Sequence of chain 1.E:
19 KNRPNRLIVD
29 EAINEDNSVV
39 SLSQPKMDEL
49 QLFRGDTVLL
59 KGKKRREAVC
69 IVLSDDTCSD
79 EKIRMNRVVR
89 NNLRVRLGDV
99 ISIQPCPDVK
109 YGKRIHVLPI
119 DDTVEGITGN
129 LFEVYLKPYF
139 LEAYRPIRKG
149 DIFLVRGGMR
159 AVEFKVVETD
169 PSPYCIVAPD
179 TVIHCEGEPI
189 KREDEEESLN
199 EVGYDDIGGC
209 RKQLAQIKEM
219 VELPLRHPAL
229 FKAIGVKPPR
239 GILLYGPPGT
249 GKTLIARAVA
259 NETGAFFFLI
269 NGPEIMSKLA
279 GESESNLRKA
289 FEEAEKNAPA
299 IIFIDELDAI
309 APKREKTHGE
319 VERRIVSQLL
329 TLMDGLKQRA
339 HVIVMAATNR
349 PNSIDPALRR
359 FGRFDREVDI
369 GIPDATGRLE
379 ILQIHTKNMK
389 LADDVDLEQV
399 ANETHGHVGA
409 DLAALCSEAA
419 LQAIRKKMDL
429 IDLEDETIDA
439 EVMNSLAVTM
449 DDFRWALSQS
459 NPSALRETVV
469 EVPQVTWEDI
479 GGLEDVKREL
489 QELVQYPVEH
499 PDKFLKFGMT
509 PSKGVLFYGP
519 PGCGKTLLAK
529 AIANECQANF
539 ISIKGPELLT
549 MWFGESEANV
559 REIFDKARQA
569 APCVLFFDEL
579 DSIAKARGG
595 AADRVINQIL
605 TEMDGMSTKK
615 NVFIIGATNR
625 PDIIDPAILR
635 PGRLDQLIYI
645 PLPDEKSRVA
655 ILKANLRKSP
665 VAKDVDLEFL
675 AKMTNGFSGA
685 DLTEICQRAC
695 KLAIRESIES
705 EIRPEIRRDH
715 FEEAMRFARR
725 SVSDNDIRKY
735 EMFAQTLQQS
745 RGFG

Sequence of chain 1.D:
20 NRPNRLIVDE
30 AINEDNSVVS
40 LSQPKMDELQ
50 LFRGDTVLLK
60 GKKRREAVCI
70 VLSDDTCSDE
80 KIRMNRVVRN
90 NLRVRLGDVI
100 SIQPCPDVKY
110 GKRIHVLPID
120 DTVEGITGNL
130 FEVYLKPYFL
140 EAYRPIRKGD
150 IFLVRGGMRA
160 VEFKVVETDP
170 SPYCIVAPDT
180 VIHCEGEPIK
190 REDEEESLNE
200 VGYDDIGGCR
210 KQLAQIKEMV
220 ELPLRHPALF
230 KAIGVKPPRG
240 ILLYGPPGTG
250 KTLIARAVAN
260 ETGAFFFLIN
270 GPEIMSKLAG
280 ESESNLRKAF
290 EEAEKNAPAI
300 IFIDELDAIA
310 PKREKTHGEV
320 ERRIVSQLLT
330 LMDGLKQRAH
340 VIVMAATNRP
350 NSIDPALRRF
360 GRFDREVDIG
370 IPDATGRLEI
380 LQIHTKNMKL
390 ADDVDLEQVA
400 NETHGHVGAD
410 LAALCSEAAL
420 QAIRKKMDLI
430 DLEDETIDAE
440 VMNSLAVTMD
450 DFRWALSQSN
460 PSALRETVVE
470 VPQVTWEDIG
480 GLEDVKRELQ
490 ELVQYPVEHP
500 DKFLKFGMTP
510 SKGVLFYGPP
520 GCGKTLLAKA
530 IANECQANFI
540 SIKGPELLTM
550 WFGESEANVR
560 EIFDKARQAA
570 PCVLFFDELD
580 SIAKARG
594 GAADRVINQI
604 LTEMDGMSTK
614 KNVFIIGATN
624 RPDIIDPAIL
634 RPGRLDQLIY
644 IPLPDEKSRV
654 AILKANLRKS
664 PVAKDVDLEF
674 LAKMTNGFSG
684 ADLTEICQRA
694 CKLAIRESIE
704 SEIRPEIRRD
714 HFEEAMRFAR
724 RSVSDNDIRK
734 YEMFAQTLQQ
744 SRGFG

Binding-site contacts:
Ligand atom O1B contacts residue GLY247 of chain 1.D at 3.3 Å (h-bond).
Ligand atom C2 contacts residue ASP204 of chain 1.D at 3.5 Å.
Ligand atom O3G contacts residue LYS250 of chain 1.D at 3.2 Å (salt-bridge).
Ligand atom O3B contacts residue MG1 of chain 1.X at 3.3 Å.
Ligand atom C6 contacts residue GLY206 of chain 1.D at 3.5 Å.
Ligand atom O2B contacts residue LYS250 of chain 1.D at 3.5 Å (salt-bridge).
Ligand atom O1B contacts residue LYS250 of chain 1.D at 2.9 Å (salt-bridge).
Ligand atom O1B contacts residue THR248 of chain 1.D at 3.2 Å (h-bond).
Ligand atom O1A contacts residue THR251 of chain 1.D at 3.2 Å (h-bond).
Ligand atom O2' contacts residue HIS383 of chain 1.D at 2.7 Å (h-bond).
Ligand atom N6 contacts residue THR248 of chain 1.D at 3.1 Å (h-bond).
Ligand atom O3G contacts residue GLY247 of chain 1.D at 3.6 Å (h-bond).
Ligand atom O3B contacts residue GLY247 of chain 1.D at 3.1 Å (h-bond).
Ligand atom C8 contacts residue GLY407 of chain 1.D at 3.5 Å.
Ligand atom O2B contacts residue MG1 of chain 1.X at 2.1 Å.
Ligand atom O1A contacts residue LYS250 of chain 1.D at 3.6 Å (salt-bridge).
Ligand atom C4 contacts residue LEU252 of chain 1.D at 3.5 Å (hydrophobic).
Ligand atom O1A contacts residue LEU252 of chain 1.D at 2.7 Å (h-bond).
Ligand atom C8 contacts residue ALA408 of chain 1.D at 3.6 Å (hydrophobic).
Ligand atom N3 contacts residue HIS383 of chain 1.D at 3.2 Å.
Ligand atom O2B contacts residue THR251 of chain 1.D at 2.9 Å (h-bond).
Ligand atom O1A contacts residue GLY249 of chain 1.D at 3.4 Å.
Ligand atom C8 contacts residue GLY249 of chain 1.D at 3.6 Å.
Ligand atom PB contacts residue MG1 of chain 1.X at 3.2 Å.
Ligand atom N7 contacts residue GLY249 of chain 1.D at 3.2 Å (h-bond).
Ligand atom O3G contacts residue PRO246 of chain 1.D at 3.5 Å.
Ligand atom C1' contacts residue GLY407 of chain 1.D at 3.5 Å.
Ligand atom S1G contacts residue PRO246 of chain 1.D at 3.6 Å.
Ligand atom N1 contacts residue GLY206 of chain 1.D at 3.2 Å (h-bond).
Ligand atom O3A contacts residue GLY249 of chain 1.D at 3.1 Å (h-bond).
Ligand atom O4' contacts residue ALA408 of chain 1.D at 3.2 Å.
Ligand atom C8 contacts residue GLY247 of chain 1.D at 3.5 Å.
Ligand atom N6 contacts residue GLY206 of chain 1.D at 3.1 Å (h-bond).
Ligand atom O2G contacts residue MG1 of chain 1.X at 2.0 Å.
Ligand atom N7 contacts residue GLY407 of chain 1.D at 3.5 Å.
Ligand atom N7 contacts residue THR248 of chain 1.D at 3.0 Å.
Ligand atom O3G contacts residue ASN347 of chain 1.D at 3.1 Å (h-bond).
Ligand atom N9 contacts residue GLY407 of chain 1.D at 3.5 Å.
Ligand atom O1B contacts residue GLY249 of chain 1.D at 3.3 Å (h-bond).
Ligand atom PG contacts residue MG1 of chain 1.X at 3.2 Å.

This protein binds this small molecule.
Small molecule (SMILES): Nc1ncnc2c1ncn2[C@@H]1O[C@H](COP(=O)(O)OP(=O)(O)OP(O)(O)=S)[C@@H](O)[C@H]1O